Binding-site contacts:
Ligand atom C1 contacts residue VAL19 of chain 1.C at 4.4 Å (hydrophobic).
Ligand atom O7 contacts residue ASN20 of chain 1.C at 3.5 Å (h-bond).
Ligand atom O5 contacts residue VAL19 of chain 1.C at 3.8 Å.
Ligand atom C3 contacts residue ASN20 of chain 1.C at 3.8 Å.
Ligand atom C4 contacts residue ASN20 of chain 1.C at 4.3 Å.
Ligand atom C8 contacts residue THR22 of chain 1.C at 4.4 Å.
Ligand atom N2 contacts residue ASN20 of chain 1.C at 2.7 Å (h-bond).
Ligand atom C1 contacts residue TRP23 of chain 1.C at 4.0 Å (hydrophobic).
Ligand atom O5 contacts residue ASN20 of chain 1.C at 2.5 Å (h-bond).
Ligand atom C8 contacts residue ASN20 of chain 1.C at 4.2 Å.
Ligand atom C2 contacts residue ASN20 of chain 1.C at 2.4 Å.
Ligand atom C2 contacts residue THR22 of chain 1.C at 4.4 Å.
Ligand atom C5 contacts residue ASN20 of chain 1.C at 3.7 Å.
Ligand atom O5 contacts residue TRP23 of chain 1.C at 3.9 Å.
Ligand atom N2 contacts residue THR22 of chain 1.C at 3.7 Å.
Ligand atom C5 contacts residue TRP23 of chain 1.C at 4.2 Å (hydrophobic).
Ligand atom C1 contacts residue ASN20 of chain 1.C at 1.5 Å.
Ligand atom C1 contacts residue THR22 of chain 1.C at 3.9 Å.
Ligand atom C7 contacts residue ASN20 of chain 1.C at 3.2 Å.
Ligand atom C6 contacts residue TRP23 of chain 1.C at 4.0 Å (hydrophobic).

This small molecule binds to this protein.
Small molecule (SMILES): CC(=O)N[C@@H]1[C@@H](O)[C@H](O)[C@@H](CO)O[C@H]1O

Sequence of chain 1.C:
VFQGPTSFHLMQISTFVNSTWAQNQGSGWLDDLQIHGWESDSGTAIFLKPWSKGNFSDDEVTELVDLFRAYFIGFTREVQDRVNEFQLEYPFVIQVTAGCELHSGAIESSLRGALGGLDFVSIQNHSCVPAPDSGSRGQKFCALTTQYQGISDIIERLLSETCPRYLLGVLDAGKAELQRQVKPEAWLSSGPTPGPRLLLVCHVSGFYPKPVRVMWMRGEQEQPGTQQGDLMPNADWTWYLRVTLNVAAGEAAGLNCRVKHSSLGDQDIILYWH